Binding-site contacts:
Ligand atom C3 contacts residue LEU7 of chain 1.A at 3.5 Å (hydrophobic).
Ligand atom C7 contacts residue TYR72 of chain 1.A at 3.9 Å (hydrophobic).
Ligand atom C3 contacts residue ASP55 of chain 1.A at 4.0 Å.
Ligand atom C4 contacts residue LYS6 of chain 1.A at 4.1 Å.
Ligand atom C10 contacts residue TYR72 of chain 1.A at 3.7 Å (hydrophobic).
Ligand atom C1 contacts residue LEU57 of chain 1.A at 4.4 Å (hydrophobic).
Ligand atom C5 contacts residue LEU57 of chain 1.A at 4.4 Å (hydrophobic).
Ligand atom O1 contacts residue SER40 of chain 1.A at 3.3 Å.
Ligand atom C4 contacts residue VAL8 of chain 1.A at 3.6 Å (hydrophobic).
Ligand atom C5 contacts residue TYR72 of chain 1.A at 3.9 Å (hydrophobic).
Ligand atom C5 contacts residue LYS6 of chain 1.A at 4.3 Å.
Ligand atom C3 contacts residue LYS6 of chain 1.A at 3.7 Å.
Ligand atom S1 contacts residue LYS6 of chain 1.A at 3.9 Å.
Ligand atom C9 contacts residue TYR72 of chain 1.A at 3.9 Å (hydrophobic).
Ligand atom N1 contacts residue TYR72 of chain 1.A at 3.5 Å.
Ligand atom C1 contacts residue ASP55 of chain 1.A at 3.4 Å.
Ligand atom C11 contacts residue TYR72 of chain 1.A at 3.8 Å (hydrophobic).
Ligand atom C4 contacts residue GLY76 of chain 1.A at 4.3 Å.
Ligand atom C2 contacts residue LEU7 of chain 1.A at 3.9 Å (hydrophobic).
Ligand atom O1 contacts residue ASP55 of chain 1.A at 2.7 Å (salt-bridge).
Ligand atom C2 contacts residue LYS6 of chain 1.A at 3.4 Å.
Ligand atom C4 contacts residue TYR72 of chain 1.A at 3.6 Å (hydrophobic).
Ligand atom C1 contacts residue LYS6 of chain 1.A at 3.6 Å.
Ligand atom O1 contacts residue LYS6 of chain 1.A at 4.2 Å.
Ligand atom C8 contacts residue TYR72 of chain 1.A at 3.5 Å (hydrophobic).
Ligand atom C4 contacts residue LEU57 of chain 1.A at 4.3 Å (hydrophobic).
Ligand atom C11 contacts residue LEU57 of chain 1.A at 3.7 Å (hydrophobic).
Ligand atom C1 contacts residue SER40 of chain 1.A at 4.2 Å.
Ligand atom C3 contacts residue LEU57 of chain 1.A at 3.9 Å (hydrophobic).
Ligand atom C3 contacts residue VAL8 of chain 1.A at 3.7 Å (hydrophobic).
Ligand atom C10 contacts residue LEU57 of chain 1.A at 4.2 Å (hydrophobic).
Ligand atom C5 contacts residue THR75 of chain 1.A at 4.0 Å.
Ligand atom C6 contacts residue TYR72 of chain 1.A at 4.3 Å (hydrophobic).
Ligand atom C10 contacts residue SER40 of chain 1.A at 4.2 Å.
Ligand atom S1 contacts residue THR75 of chain 1.A at 4.5 Å.
Ligand atom C2 contacts residue ASP55 of chain 1.A at 3.4 Å.
Ligand atom C4 contacts residue THR75 of chain 1.A at 4.1 Å.
Ligand atom C2 contacts residue LEU57 of chain 1.A at 3.9 Å (hydrophobic).
Ligand atom C6 contacts residue LYS6 of chain 1.A at 4.1 Å.
Ligand atom C11 contacts residue SER40 of chain 1.A at 4.0 Å.

Sequence of chain 1.A:
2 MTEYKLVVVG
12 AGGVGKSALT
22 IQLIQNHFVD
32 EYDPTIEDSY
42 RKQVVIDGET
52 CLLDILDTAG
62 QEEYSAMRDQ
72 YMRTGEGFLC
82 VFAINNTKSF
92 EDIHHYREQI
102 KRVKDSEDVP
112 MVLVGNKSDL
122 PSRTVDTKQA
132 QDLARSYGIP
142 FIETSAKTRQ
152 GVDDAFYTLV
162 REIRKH

This protein binds this small molecule.
Small molecule (SMILES): Oc1ccccc1C(=S)N1CCCC1